Sequence of chain 1.H:
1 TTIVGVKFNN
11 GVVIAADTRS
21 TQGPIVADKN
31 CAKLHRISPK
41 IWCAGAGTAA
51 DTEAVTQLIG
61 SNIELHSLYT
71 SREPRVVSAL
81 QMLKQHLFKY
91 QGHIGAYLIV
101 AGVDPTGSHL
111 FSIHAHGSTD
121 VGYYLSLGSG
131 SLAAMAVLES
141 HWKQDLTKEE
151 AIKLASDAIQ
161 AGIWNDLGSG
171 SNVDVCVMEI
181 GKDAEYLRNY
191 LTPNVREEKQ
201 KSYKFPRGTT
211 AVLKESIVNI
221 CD

Sequence of chain 1.I:
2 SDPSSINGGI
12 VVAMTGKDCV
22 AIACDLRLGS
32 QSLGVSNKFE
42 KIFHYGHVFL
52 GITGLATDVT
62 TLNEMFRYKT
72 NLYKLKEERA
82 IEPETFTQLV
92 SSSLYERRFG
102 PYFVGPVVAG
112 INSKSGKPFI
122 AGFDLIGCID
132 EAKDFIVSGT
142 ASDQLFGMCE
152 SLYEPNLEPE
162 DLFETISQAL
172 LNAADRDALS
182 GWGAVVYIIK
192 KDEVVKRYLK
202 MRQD

This protein binds this small molecule.
Small molecule (SMILES): CC(C)C[C@H](NC(=O)[C@H](CCc1ccccc1)NC(=O)CN1CCOCC1)C(=O)N[C@@H](Cc1ccccc1)C(=O)N[C@@H](CC(C)C)[C@@H](O)[C@H](C)CO

Binding-site contacts:
Ligand atom N41 contacts residue GLY47 of chain 1.H at 3.1 Å (h-bond).
Ligand atom N30 contacts residue THR21 of chain 1.H at 3.0 Å (h-bond).
Ligand atom C43 contacts residue THR1 of chain 1.H at 2.7 Å.
Ligand atom C15 contacts residue THR48 of chain 1.H at 3.6 Å.
Ligand atom C31 contacts residue GLY47 of chain 1.H at 3.6 Å.
Ligand atom C51 contacts residue THR1 of chain 1.H at 1.5 Å.
Ligand atom C27 contacts residue THR21 of chain 1.H at 3.6 Å.
Ligand atom C58 contacts residue THR1 of chain 1.H at 2.5 Å.
Ligand atom C37 contacts residue THR48 of chain 1.H at 3.7 Å.
Ligand atom C46 contacts residue SER20 of chain 1.H at 3.5 Å.
Ligand atom C24 contacts residue ALA49 of chain 1.H at 3.7 Å (hydrophobic).
Ligand atom C43 contacts residue GLY47 of chain 1.H at 3.4 Å.
Ligand atom C45 contacts residue ALA49 of chain 1.H at 3.8 Å (hydrophobic).
Ligand atom C39 contacts residue GLY47 of chain 1.H at 3.8 Å.
Ligand atom C45 contacts residue GLY45 of chain 1.H at 3.7 Å.
Ligand atom O40 contacts residue THR21 of chain 1.H at 3.1 Å (h-bond).
Ligand atom C58 contacts residue GLY168 of chain 1.H at 3.0 Å.
Ligand atom C23 contacts residue THR21 of chain 1.H at 3.6 Å.
Ligand atom C32 contacts residue THR21 of chain 1.H at 3.8 Å.
Ligand atom O40 contacts residue SER20 of chain 1.H at 3.3 Å (h-bond).
Ligand atom C42 contacts residue THR1 of chain 1.H at 2.4 Å.
Ligand atom O9 contacts residue ASP125 of chain 1.I at 3.6 Å.
Ligand atom C38 contacts residue GLY47 of chain 1.H at 3.6 Å.
Ligand atom C58 contacts residue ARG19 of chain 1.H at 3.4 Å.
Ligand atom O29 contacts residue ALA49 of chain 1.H at 3.0 Å (h-bond).
Ligand atom N41 contacts residue THR1 of chain 1.H at 3.7 Å.
Ligand atom N22 contacts residue ASP125 of chain 1.I at 3.2 Å (salt-bridge).
Ligand atom O48 contacts residue THR1 of chain 1.H at 2.3 Å (h-bond).
Ligand atom C51 contacts residue GLY168 of chain 1.H at 3.8 Å.
Ligand atom C59 contacts residue THR1 of chain 1.H at 2.5 Å.
Ligand atom C24 contacts residue ASP125 of chain 1.I at 3.8 Å.
Ligand atom C47 contacts residue THR1 of chain 1.H at 1.4 Å.
Ligand atom C27 contacts residue ALA27 of chain 1.H at 3.4 Å (hydrophobic).
Ligand atom C45 contacts residue THR52 of chain 1.H at 3.7 Å.
Ligand atom O21 contacts residue GLN22 of chain 1.H at 3.6 Å.
Ligand atom O48 contacts residue GLY47 of chain 1.H at 3.1 Å (h-bond).
Ligand atom C26 contacts residue CYS129 of chain 1.I at 3.8 Å (hydrophobic).
Ligand atom C44 contacts residue THR1 of chain 1.H at 3.5 Å.
Ligand atom O60 contacts residue THR1 of chain 1.H at 2.9 Å (h-bond).
Ligand atom C27 contacts residue SER20 of chain 1.H at 3.7 Å.